Sequence of chain 1.AA:
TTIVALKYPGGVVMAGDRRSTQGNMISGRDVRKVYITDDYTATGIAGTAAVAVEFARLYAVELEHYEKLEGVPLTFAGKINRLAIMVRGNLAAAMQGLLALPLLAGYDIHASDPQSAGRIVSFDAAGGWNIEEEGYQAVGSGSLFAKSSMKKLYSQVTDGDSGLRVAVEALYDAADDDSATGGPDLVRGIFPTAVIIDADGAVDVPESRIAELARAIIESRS

The small molecule below binds the protein below.
Small molecule (SMILES): O=C1CCc2cccc(c2)Oc2ccc(cc2)C[C@@H](C(=O)NCc2ccccc2F)NC(=O)[C@H](CC(=O)N2CCC[C@@H]2c2ccccc2)N1

Sequence of chain 1.BA:
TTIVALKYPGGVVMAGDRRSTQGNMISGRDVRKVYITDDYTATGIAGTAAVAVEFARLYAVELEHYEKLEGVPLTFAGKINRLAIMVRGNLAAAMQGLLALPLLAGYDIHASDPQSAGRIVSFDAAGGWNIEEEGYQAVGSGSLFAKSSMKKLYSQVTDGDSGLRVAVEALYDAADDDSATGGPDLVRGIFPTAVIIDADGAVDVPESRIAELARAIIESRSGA

Binding-site contacts:
Ligand atom N20 contacts residue THR21 of chain 1.AA at 2.8 Å (h-bond).
Ligand atom C46 contacts residue THR48 of chain 1.AA at 3.4 Å.
Ligand atom N23 contacts residue CIT1 of chain 1.JB at 3.5 Å (h-bond).
Ligand atom C10 contacts residue SER20 of chain 1.AA at 3.6 Å.
Ligand atom O18 contacts residue SER27 of chain 1.AA at 2.9 Å (h-bond).
Ligand atom C08 contacts residue ASP124 of chain 1.BA at 3.3 Å.
Ligand atom C05 contacts residue ASP124 of chain 1.BA at 3.6 Å.
Ligand atom C26 contacts residue VAL31 of chain 1.AA at 3.7 Å (hydrophobic).
Ligand atom C22 contacts residue GLY47 of chain 1.AA at 3.6 Å.
Ligand atom C14 contacts residue TRP129 of chain 1.BA at 3.4 Å (hydrophobic).
Ligand atom C30 contacts residue ILE45 of chain 1.AA at 3.3 Å (hydrophobic).
Ligand atom O33 contacts residue ALA49 of chain 1.AA at 2.9 Å (h-bond).
Ligand atom C14 contacts residue ALA49 of chain 1.AA at 3.5 Å (hydrophobic).
Ligand atom C15 contacts residue GLY128 of chain 1.BA at 3.6 Å.
Ligand atom O32 contacts residue SER20 of chain 1.AA at 3.3 Å.
Ligand atom F27 contacts residue SER20 of chain 1.AA at 3.4 Å.
Ligand atom O32 contacts residue THR21 of chain 1.AA at 3.1 Å (h-bond).
Ligand atom C28 contacts residue VAL31 of chain 1.AA at 3.4 Å (hydrophobic).
Ligand atom N23 contacts residue GLY47 of chain 1.AA at 2.8 Å (h-bond).
Ligand atom C24 contacts residue CIT1 of chain 1.JB at 3.6 Å.
Ligand atom O01 contacts residue GLN22 of chain 1.AA at 3.4 Å.
Ligand atom C11 contacts residue VAL31 of chain 1.AA at 3.7 Å (hydrophobic).
Ligand atom O18 contacts residue GLN22 of chain 1.AA at 3.1 Å (h-bond).
Ligand atom C31 contacts residue ILE45 of chain 1.AA at 3.6 Å (hydrophobic).
Ligand atom C04 contacts residue THR21 of chain 1.AA at 3.6 Å.
Ligand atom C11 contacts residue SER20 of chain 1.AA at 3.6 Å.
Ligand atom C34 contacts residue ASP124 of chain 1.BA at 3.6 Å.
Ligand atom C21 contacts residue GLY47 of chain 1.AA at 3.5 Å.
Ligand atom N03 contacts residue ASP124 of chain 1.BA at 2.8 Å (salt-bridge).
Ligand atom C30 contacts residue LYS33 of chain 1.AA at 3.6 Å.
Ligand atom N07 contacts residue ASP124 of chain 1.BA at 3.7 Å.
Ligand atom F27 contacts residue ALA49 of chain 1.AA at 3.4 Å.
Ligand atom O32 contacts residue CIT1 of chain 1.JB at 3.7 Å.
Ligand atom C13 contacts residue TRP129 of chain 1.BA at 3.4 Å (hydrophobic).
Ligand atom C22 contacts residue CIT1 of chain 1.JB at 3.6 Å.
Ligand atom C16 contacts residue SER122 of chain 1.BA at 3.7 Å.
Ligand atom C02 contacts residue ASP124 of chain 1.BA at 3.7 Å.
Ligand atom C24 contacts residue THR1 of chain 1.AA at 3.2 Å.
Ligand atom C06 contacts residue SER27 of chain 1.AA at 3.6 Å.
Ligand atom C19 contacts residue THR21 of chain 1.AA at 3.7 Å.